Binding-site contacts:
Ligand atom O6 contacts residue GLN203 of chain 2.A at 3.1 Å (h-bond).
Ligand atom C7 contacts residue MET260 of chain 2.A at 3.9 Å (hydrophobic).
Ligand atom C2 contacts residue ASP102 of chain 2.A at 3.5 Å.
Ligand atom N9 contacts residue ASP102 of chain 2.A at 3.8 Å.
Ligand atom O6 contacts residue ASP156 of chain 2.A at 3.7 Å.
Ligand atom O6 contacts residue GLY230 of chain 2.A at 2.9 Å (h-bond).
Ligand atom N11 contacts residue GLY230 of chain 2.A at 3.2 Å.
Ligand atom N2 contacts residue ASP156 of chain 2.A at 2.7 Å (salt-bridge).
Ligand atom N2 contacts residue ASP102 of chain 2.A at 2.9 Å (salt-bridge).
Ligand atom N1 contacts residue MET260 of chain 2.A at 3.8 Å.
Ligand atom C10 contacts residue GLY230 of chain 2.A at 3.5 Å.
Ligand atom N3 contacts residue ASP102 of chain 2.A at 2.7 Å (salt-bridge).
Ligand atom C2 contacts residue MET260 of chain 2.A at 3.6 Å (hydrophobic).
Ligand atom C4 contacts residue MET260 of chain 2.A at 3.8 Å (hydrophobic).
Ligand atom C10 contacts residue MET260 of chain 2.A at 3.9 Å (hydrophobic).
Ligand atom C5 contacts residue MET260 of chain 2.A at 4.0 Å (hydrophobic).
Ligand atom C8 contacts residue MET260 of chain 2.A at 3.8 Å (hydrophobic).
Ligand atom C6 contacts residue GLN203 of chain 2.A at 3.9 Å.
Ligand atom N2 contacts residue MET260 of chain 2.A at 3.9 Å.
Ligand atom O6 contacts residue GLY229 of chain 2.A at 3.5 Å.
Ligand atom C6 contacts residue ASP156 of chain 2.A at 3.6 Å.
Ligand atom C10 contacts residue ALA232 of chain 2.A at 3.8 Å (hydrophobic).
Ligand atom C4 contacts residue TYR106 of chain 2.A at 3.8 Å (hydrophobic).
Ligand atom C10 contacts residue CYS158 of chain 2.A at 3.9 Å (hydrophobic).
Ligand atom N3 contacts residue TYR106 of chain 2.A at 3.5 Å.
Ligand atom N11 contacts residue ALA232 of chain 2.A at 2.9 Å (h-bond).
Ligand atom N11 contacts residue CYS158 of chain 2.A at 3.7 Å.
Ligand atom N2 contacts residue SER103 of chain 2.A at 3.5 Å (h-bond).
Ligand atom C2 contacts residue ASP156 of chain 2.A at 3.5 Å.
Ligand atom N1 contacts residue ASP156 of chain 2.A at 2.7 Å (salt-bridge).
Ligand atom N9 contacts residue MET260 of chain 2.A at 3.8 Å.
Ligand atom O6 contacts residue CYS158 of chain 2.A at 3.2 Å (h-bond).
Ligand atom C4 contacts residue ASP102 of chain 2.A at 3.6 Å.
Ligand atom N3 contacts residue MET260 of chain 2.A at 3.3 Å.
Ligand atom C6 contacts residue GLY230 of chain 2.A at 3.9 Å.
Ligand atom C6 contacts residue CYS158 of chain 2.A at 3.8 Å (hydrophobic).
Ligand atom N11 contacts residue VAL233 of chain 2.A at 3.7 Å.
Ligand atom N11 contacts residue LEU231 of chain 2.A at 3.2 Å (h-bond).
Ligand atom C2 contacts residue TYR106 of chain 2.A at 3.7 Å (hydrophobic).
Ligand atom N2 contacts residue ILE201 of chain 2.A at 3.6 Å.

A protein and the small-molecule ligand that binds it are described below.
Small molecule (SMILES): N#Cc1c[nH]c2nc(N)[nH]c(=O)c12

Sequence of chain 2.A:
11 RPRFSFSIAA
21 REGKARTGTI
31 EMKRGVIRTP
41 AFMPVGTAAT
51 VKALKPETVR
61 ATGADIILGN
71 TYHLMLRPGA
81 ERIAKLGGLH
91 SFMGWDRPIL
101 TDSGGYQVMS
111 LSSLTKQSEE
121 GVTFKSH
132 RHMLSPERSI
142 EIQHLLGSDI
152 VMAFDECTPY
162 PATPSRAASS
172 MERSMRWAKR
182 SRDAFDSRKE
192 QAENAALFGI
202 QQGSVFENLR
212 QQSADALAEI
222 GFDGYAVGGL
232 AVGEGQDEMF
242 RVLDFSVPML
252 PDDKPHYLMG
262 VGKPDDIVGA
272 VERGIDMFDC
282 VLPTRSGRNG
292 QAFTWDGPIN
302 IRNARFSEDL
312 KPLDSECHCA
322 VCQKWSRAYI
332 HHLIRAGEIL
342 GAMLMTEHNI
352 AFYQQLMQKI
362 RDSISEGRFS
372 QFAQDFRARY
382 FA